Sequence of chain 51.F:
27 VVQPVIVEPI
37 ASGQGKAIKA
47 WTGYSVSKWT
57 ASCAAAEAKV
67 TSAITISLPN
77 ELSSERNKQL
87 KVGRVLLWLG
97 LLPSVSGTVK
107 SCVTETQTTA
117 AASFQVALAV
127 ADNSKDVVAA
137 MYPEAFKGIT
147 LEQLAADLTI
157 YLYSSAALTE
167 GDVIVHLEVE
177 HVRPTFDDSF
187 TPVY

Binding-site contacts:
Ligand atom C8 contacts residue LYS143 of chain 51.F at 2.7 Å.
Ligand atom N9 contacts residue LYS143 of chain 51.F at 3.2 Å (salt-bridge).
Ligand atom C4 contacts residue TRP47 of chain 51.F at 3.3 Å (hydrophobic).
Ligand atom C1' contacts residue TRP47 of chain 51.F at 3.7 Å (hydrophobic).
Ligand atom C4' contacts residue GLU140 of chain 51.F at 3.4 Å.
Ligand atom O2' contacts residue GLU140 of chain 51.F at 2.3 Å (salt-bridge).
Ligand atom C5 contacts residue TRP47 of chain 51.F at 3.8 Å (hydrophobic).
Ligand atom N6 contacts residue TRP47 of chain 51.F at 4.2 Å.
Ligand atom C2 contacts residue TRP47 of chain 51.F at 3.4 Å (hydrophobic).
Ligand atom O4' contacts residue LYS143 of chain 51.F at 4.4 Å.
Ligand atom O4' contacts residue LYS143 of chain 51.F at 4.2 Å.
Ligand atom C2' contacts residue GLU140 of chain 51.F at 3.0 Å.
Ligand atom N9 contacts residue GLU140 of chain 51.F at 4.1 Å.
Ligand atom O4' contacts residue TRP47 of chain 51.F at 3.4 Å.
Ligand atom N7 contacts residue TRP47 of chain 51.F at 3.6 Å.
Ligand atom C6 contacts residue TRP47 of chain 51.F at 3.7 Å (hydrophobic).
Ligand atom C5' contacts residue ARG90 of chain 51.F at 4.3 Å.
Ligand atom N3 contacts residue TRP47 of chain 51.F at 3.4 Å.
Ligand atom C1' contacts residue GLU140 of chain 51.F at 2.7 Å.
Ligand atom N7 contacts residue LYS143 of chain 51.F at 3.8 Å.
Ligand atom O2' contacts residue LYS143 of chain 51.F at 3.8 Å.
Ligand atom C1' contacts residue LYS143 of chain 51.F at 3.2 Å.
Ligand atom C3' contacts residue GLU140 of chain 51.F at 3.8 Å.
Ligand atom C2' contacts residue LYS143 of chain 51.F at 3.7 Å.
Ligand atom O3' contacts residue GLU140 of chain 51.F at 4.4 Å.
Ligand atom N1 contacts residue TRP47 of chain 51.F at 3.7 Å.
Ligand atom N9 contacts residue TRP47 of chain 51.F at 3.3 Å.
Ligand atom O4' contacts residue GLU140 of chain 51.F at 3.0 Å (salt-bridge).
Ligand atom C8 contacts residue TRP47 of chain 51.F at 3.6 Å (hydrophobic).

The small molecule below binds the protein below.
Small molecule (SMILES): Nc1ncnc2c1ncn2[C@@H]1O[C@H]([C@@H]2O[C@@H]3[C@H](O[P](=O)(O)O2)[C@@H](CO[P](=O)(O)O[C@H]2[C@@H](O)[C@H](n4cnc5c(N)ncnc54)O[C@@H]2COP(=O)=O)O[C@H]3n2ccc(=O)[nH]c2=O)[C@@H](O[P](=O)(O)OC[C@H]2O[C@@H](n3ccc(=O)[nH]c3=O)[C@H](O)[C@@H]2O)[C@H]1O